This small molecule binds to this protein.
Small molecule (SMILES): CC(=O)N[C@H]1[C@H](O[C@H]2[C@H](O)[C@@H](NC(C)=O)CO[C@@H]2CO)O[C@H](CO)[C@@H](O)[C@@H]1O

Sequence of chain 1.A:
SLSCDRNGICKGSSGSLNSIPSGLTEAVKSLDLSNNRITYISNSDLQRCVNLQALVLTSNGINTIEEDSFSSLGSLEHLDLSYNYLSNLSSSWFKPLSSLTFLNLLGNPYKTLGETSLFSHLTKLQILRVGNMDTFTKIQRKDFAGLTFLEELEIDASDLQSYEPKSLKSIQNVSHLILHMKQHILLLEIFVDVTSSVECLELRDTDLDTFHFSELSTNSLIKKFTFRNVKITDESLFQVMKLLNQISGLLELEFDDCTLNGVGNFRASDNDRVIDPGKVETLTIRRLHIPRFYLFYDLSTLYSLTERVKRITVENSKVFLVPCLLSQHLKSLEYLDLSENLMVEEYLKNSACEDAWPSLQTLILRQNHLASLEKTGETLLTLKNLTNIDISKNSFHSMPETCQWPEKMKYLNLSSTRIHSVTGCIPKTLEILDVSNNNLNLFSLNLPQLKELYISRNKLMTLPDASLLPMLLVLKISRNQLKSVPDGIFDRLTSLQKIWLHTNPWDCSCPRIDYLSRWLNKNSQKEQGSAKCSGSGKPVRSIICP

Binding-site contacts:
Ligand atom C1 contacts residue ASN114 of chain 1.A at 1.5 Å.
Ligand atom N2 contacts residue ASN114 of chain 1.A at 3.0 Å (h-bond).
Ligand atom C7 contacts residue ASN114 of chain 1.A at 3.9 Å.
Ligand atom C4 contacts residue ASN114 of chain 1.A at 4.3 Å.
Ligand atom O5 contacts residue ASN114 of chain 1.A at 2.4 Å (h-bond).
Ligand atom O7 contacts residue ASN114 of chain 1.A at 4.4 Å.
Ligand atom C5 contacts residue ASN114 of chain 1.A at 3.7 Å.
Ligand atom C3 contacts residue ASN114 of chain 1.A at 3.9 Å.
Ligand atom C2 contacts residue ASN114 of chain 1.A at 2.6 Å.